Sequence of chain 1.A:
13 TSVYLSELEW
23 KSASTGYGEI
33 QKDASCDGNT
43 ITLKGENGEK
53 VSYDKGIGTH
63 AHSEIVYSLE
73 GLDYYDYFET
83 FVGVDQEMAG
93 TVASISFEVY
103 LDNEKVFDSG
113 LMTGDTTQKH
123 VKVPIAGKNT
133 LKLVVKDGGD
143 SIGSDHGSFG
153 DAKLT

Binding-site contacts:
Ligand atom C5 contacts residue TYR29 of chain 1.A at 4.0 Å (hydrophobic).
Ligand atom O4 contacts residue HIS148 of chain 1.A at 3.3 Å (h-bond).
Ligand atom C6 contacts residue SER146 of chain 1.A at 4.2 Å.
Ligand atom C6 contacts residue ILE144 of chain 1.A at 3.6 Å (hydrophobic).
Ligand atom O6 contacts residue TYR29 of chain 1.A at 4.2 Å.
Ligand atom O1 contacts residue SER146 of chain 1.A at 4.3 Å.
Ligand atom C4 contacts residue SER146 of chain 1.A at 4.0 Å.
Ligand atom O3 contacts residue MET90 of chain 1.A at 4.2 Å.
Ligand atom O3 contacts residue ASP39 of chain 1.A at 4.4 Å.
Ligand atom O4 contacts residue GLY145 of chain 1.A at 4.0 Å.
Ligand atom C4 contacts residue TYR29 of chain 1.A at 3.8 Å (hydrophobic).
Ligand atom O4 contacts residue ILE144 of chain 1.A at 3.9 Å.
Ligand atom O4 contacts residue HIS62 of chain 1.A at 2.8 Å (h-bond).
Ligand atom C5 contacts residue HIS62 of chain 1.A at 4.3 Å.
Ligand atom C5 contacts residue SER146 of chain 1.A at 4.1 Å.
Ligand atom O4 contacts residue ASP147 of chain 1.A at 3.8 Å.
Ligand atom O4 contacts residue SER146 of chain 1.A at 2.9 Å (h-bond).
Ligand atom C2 contacts residue MET90 of chain 1.A at 4.5 Å (hydrophobic).
Ligand atom O3 contacts residue HIS148 of chain 1.A at 2.7 Å (h-bond).
Ligand atom C4 contacts residue HIS62 of chain 1.A at 3.5 Å.
Ligand atom C3 contacts residue TYR29 of chain 1.A at 4.0 Å (hydrophobic).
Ligand atom C3 contacts residue HIS148 of chain 1.A at 3.8 Å.
Ligand atom C2 contacts residue SER146 of chain 1.A at 4.1 Å.
Ligand atom O6 contacts residue GLY145 of chain 1.A at 4.2 Å.
Ligand atom O2 contacts residue MET90 of chain 1.A at 4.4 Å.
Ligand atom C5 contacts residue GLY145 of chain 1.A at 4.4 Å.
Ligand atom C6 contacts residue GLY145 of chain 1.A at 3.9 Å.
Ligand atom C4 contacts residue HIS148 of chain 1.A at 3.9 Å.
Ligand atom O5 contacts residue SER146 of chain 1.A at 3.5 Å (h-bond).
Ligand atom O6 contacts residue ILE144 of chain 1.A at 3.7 Å.
Ligand atom O5 contacts residue GLY145 of chain 1.A at 3.7 Å.
Ligand atom C1 contacts residue SER146 of chain 1.A at 4.2 Å.
Ligand atom O3 contacts residue TYR29 of chain 1.A at 4.0 Å.
Ligand atom C6 contacts residue HIS62 of chain 1.A at 3.8 Å.
Ligand atom C6 contacts residue TYR29 of chain 1.A at 3.9 Å (hydrophobic).

This small molecule binds to this protein.
Small molecule (SMILES): CO[C@@H]1O[C@H](CO)[C@H](O)[C@H](O)[C@H]1O